Sequence of chain 1.L:
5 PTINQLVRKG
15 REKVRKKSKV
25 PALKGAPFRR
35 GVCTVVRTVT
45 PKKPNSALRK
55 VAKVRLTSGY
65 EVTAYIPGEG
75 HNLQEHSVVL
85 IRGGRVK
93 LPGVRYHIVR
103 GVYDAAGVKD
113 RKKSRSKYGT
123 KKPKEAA

Binding-site contacts:
Ligand atom C5' contacts residue LYS47 of chain 1.L at 4.3 Å.
Ligand atom O5' contacts residue U3 of chain 1.Y at 2.7 Å (h-bond).
Ligand atom P contacts residue LYS47 of chain 1.L at 3.8 Å.
Ligand atom C4' contacts residue U3 of chain 1.Y at 3.9 Å.
Ligand atom O3' contacts residue LYS47 of chain 1.L at 3.3 Å.
Ligand atom OP1 contacts residue LYS47 of chain 1.L at 3.0 Å.
Ligand atom C5' contacts residue U3 of chain 1.Y at 2.4 Å.

The small molecule below binds the protein below.
Small molecule (SMILES): O=c1ccn([C@@H]2O[C@H](CO[P](=O)(O)O[C@H]3[C@@H](O)[C@H](n4ccc(=O)[nH]c4=O)O[C@@H]3CO[P](=O)(O)O[C@H]3[C@@H](O)[C@H](n4ccc(=O)[nH]c4=O)O[C@@H]3CO[P](=O)(O)O[C@H]3[C@@H](O)[C@H](n4ccc(=O)[nH]c4=O)O[C@@H]3CO)[C@@H](O)[C@H]2O)c(=O)[nH]1